Sequence of chain 3.A:
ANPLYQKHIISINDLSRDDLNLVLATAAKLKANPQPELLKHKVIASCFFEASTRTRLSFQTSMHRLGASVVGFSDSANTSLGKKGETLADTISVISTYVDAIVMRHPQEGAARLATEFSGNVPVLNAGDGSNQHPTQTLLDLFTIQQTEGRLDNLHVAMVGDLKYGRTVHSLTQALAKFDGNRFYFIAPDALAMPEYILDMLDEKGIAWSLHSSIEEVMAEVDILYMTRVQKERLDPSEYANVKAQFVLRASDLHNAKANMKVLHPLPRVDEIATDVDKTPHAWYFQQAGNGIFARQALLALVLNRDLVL

Sequence of chain 2.A:
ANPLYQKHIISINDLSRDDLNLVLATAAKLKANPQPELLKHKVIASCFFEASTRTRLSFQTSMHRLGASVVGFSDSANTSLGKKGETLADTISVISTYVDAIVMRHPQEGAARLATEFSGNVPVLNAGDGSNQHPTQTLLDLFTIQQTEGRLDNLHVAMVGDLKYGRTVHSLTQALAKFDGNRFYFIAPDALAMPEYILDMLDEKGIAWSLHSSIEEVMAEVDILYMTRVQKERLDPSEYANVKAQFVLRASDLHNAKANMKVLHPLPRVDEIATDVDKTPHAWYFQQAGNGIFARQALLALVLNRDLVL

Binding-site contacts:
Ligand atom O3 contacts residue PCT1 of chain 2.G at 3.7 Å.
Ligand atom C4 contacts residue HIS134 of chain 2.A at 3.4 Å.
Ligand atom C1 contacts residue PRO268 of chain 2.A at 3.7 Å (hydrophobic).
Ligand atom C4 contacts residue THR168 of chain 2.A at 3.5 Å.
Ligand atom C4 contacts residue PCT1 of chain 2.G at 3.9 Å.
Ligand atom C3 contacts residue ARG167 of chain 2.A at 3.7 Å.
Ligand atom O3 contacts residue ARG167 of chain 2.A at 2.9 Å (salt-bridge).
Ligand atom C4 contacts residue ARG167 of chain 2.A at 3.5 Å.
Ligand atom O5 contacts residue GLN231 of chain 2.A at 3.4 Å (h-bond).
Ligand atom O4 contacts residue PRO268 of chain 2.A at 3.7 Å.
Ligand atom C3 contacts residue PCT1 of chain 2.G at 3.6 Å.
Ligand atom C2 contacts residue LYS84 of chain 3.A at 4.3 Å.
Ligand atom O5 contacts residue LYS84 of chain 3.A at 3.0 Å.
Ligand atom C2 contacts residue LEU267 of chain 2.A at 3.6 Å (hydrophobic).
Ligand atom C1 contacts residue LEU267 of chain 2.A at 4.2 Å (hydrophobic).
Ligand atom O3 contacts residue LYS84 of chain 3.A at 3.9 Å.
Ligand atom O3 contacts residue ARG105 of chain 2.A at 3.8 Å.
Ligand atom O5 contacts residue PRO268 of chain 2.A at 4.1 Å.
Ligand atom C3 contacts residue HIS134 of chain 2.A at 4.3 Å.
Ligand atom O4 contacts residue LEU267 of chain 2.A at 4.2 Å.
Ligand atom C2 contacts residue PCT1 of chain 2.G at 3.4 Å.
Ligand atom C1 contacts residue LYS84 of chain 3.A at 3.9 Å.
Ligand atom C2 contacts residue PRO268 of chain 2.A at 4.1 Å (hydrophobic).
Ligand atom O4 contacts residue GLN231 of chain 2.A at 3.1 Å (h-bond).
Ligand atom O4 contacts residue ARG229 of chain 2.A at 2.9 Å (salt-bridge).
Ligand atom C1 contacts residue GLN231 of chain 2.A at 3.7 Å.
Ligand atom O5 contacts residue ARG229 of chain 2.A at 2.9 Å (salt-bridge).
Ligand atom C1 contacts residue ARG229 of chain 2.A at 3.5 Å.

The protein below binds the small molecule below.
Small molecule (SMILES): CC(=O)CC(=O)O